Sequence of chain 1.A:
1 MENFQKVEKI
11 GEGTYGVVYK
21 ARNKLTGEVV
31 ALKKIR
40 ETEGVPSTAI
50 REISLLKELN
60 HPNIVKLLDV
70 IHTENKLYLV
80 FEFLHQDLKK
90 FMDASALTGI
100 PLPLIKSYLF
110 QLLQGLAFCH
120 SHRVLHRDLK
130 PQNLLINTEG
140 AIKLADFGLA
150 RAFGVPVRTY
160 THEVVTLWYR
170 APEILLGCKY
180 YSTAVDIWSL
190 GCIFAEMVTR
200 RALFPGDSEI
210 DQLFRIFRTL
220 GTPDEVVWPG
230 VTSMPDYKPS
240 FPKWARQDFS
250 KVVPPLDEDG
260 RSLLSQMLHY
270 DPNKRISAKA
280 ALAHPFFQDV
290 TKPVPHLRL

The small molecule below binds the protein below.
Small molecule (SMILES): O=C(O)c1ccc(Nc2nccc(Nc3ccccc3Cl)n2)cc1

Binding-site contacts:
Ligand atom O25 contacts residue LYS89 of chain 1.A at 3.4 Å.
Ligand atom C19 contacts residue PHE80 of chain 1.A at 3.6 Å (hydrophobic).
Ligand atom C15 contacts residue GLU81 of chain 1.A at 3.1 Å.
Ligand atom C08 contacts residue HIS84 of chain 1.A at 3.5 Å.
Ligand atom C11 contacts residue LYS89 of chain 1.A at 3.6 Å.
Ligand atom C12 contacts residue ILE10 of chain 1.A at 3.8 Å (hydrophobic).
Ligand atom C20 contacts residue ALA144 of chain 1.A at 3.8 Å (hydrophobic).
Ligand atom N03 contacts residue PHE82 of chain 1.A at 3.7 Å.
Ligand atom N03 contacts residue GLU81 of chain 1.A at 3.8 Å.
Ligand atom C12 contacts residue LEU134 of chain 1.A at 3.8 Å (hydrophobic).
Ligand atom C08 contacts residue LEU83 of chain 1.A at 3.3 Å (hydrophobic).
Ligand atom C09 contacts residue PHE82 of chain 1.A at 3.9 Å (hydrophobic).
Ligand atom C19 contacts residue LYS33 of chain 1.A at 3.5 Å.
Ligand atom C15 contacts residue ALA31 of chain 1.A at 3.5 Å (hydrophobic).
Ligand atom C08 contacts residue PHE82 of chain 1.A at 3.5 Å (hydrophobic).
Ligand atom C19 contacts residue ASP145 of chain 1.A at 3.0 Å.
Ligand atom N04 contacts residue VAL18 of chain 1.A at 3.7 Å.
Ligand atom C16 contacts residue VAL18 of chain 1.A at 3.8 Å (hydrophobic).
Ligand atom C10 contacts residue LEU134 of chain 1.A at 3.8 Å (hydrophobic).
Ligand atom C20 contacts residue ASP145 of chain 1.A at 2.8 Å.
Ligand atom C05 contacts residue ASP86 of chain 1.A at 3.9 Å.
Ligand atom N03 contacts residue LEU83 of chain 1.A at 2.9 Å (h-bond).
Ligand atom C09 contacts residue LEU83 of chain 1.A at 3.4 Å (hydrophobic).
Ligand atom C09 contacts residue ILE10 of chain 1.A at 3.6 Å (hydrophobic).
Ligand atom CL2 contacts residue ASN132 of chain 1.A at 3.6 Å.
Ligand atom C15 contacts residue LEU83 of chain 1.A at 3.7 Å (hydrophobic).
Ligand atom C14 contacts residue ALA31 of chain 1.A at 3.5 Å (hydrophobic).
Ligand atom C10 contacts residue ILE10 of chain 1.A at 3.8 Å (hydrophobic).
Ligand atom N01 contacts residue LEU83 of chain 1.A at 2.7 Å (h-bond).
Ligand atom C18 contacts residue LYS33 of chain 1.A at 3.9 Å.
Ligand atom C17 contacts residue VAL18 of chain 1.A at 3.4 Å (hydrophobic).
Ligand atom O26 contacts residue LYS89 of chain 1.A at 2.8 Å (salt-bridge).
Ligand atom N01 contacts residue PHE82 of chain 1.A at 3.4 Å.
Ligand atom N01 contacts residue ILE10 of chain 1.A at 3.8 Å.
Ligand atom N02 contacts residue LEU134 of chain 1.A at 3.6 Å.
Ligand atom N02 contacts residue ILE10 of chain 1.A at 3.5 Å.
Ligand atom C07 contacts residue HIS84 of chain 1.A at 3.5 Å.
Ligand atom CL2 contacts residue GLN131 of chain 1.A at 3.3 Å.
Ligand atom C18 contacts residue PHE80 of chain 1.A at 3.2 Å (hydrophobic).
Ligand atom C12 contacts residue LEU83 of chain 1.A at 3.7 Å (hydrophobic).